A protein and the small-molecule ligand that binds it are described below.
Small molecule (SMILES): O=C1N=c2ccccc2=C1c1[nH]c2ccccc2c1NOCC[C@H](O)CO

Sequence of chain 2.A:
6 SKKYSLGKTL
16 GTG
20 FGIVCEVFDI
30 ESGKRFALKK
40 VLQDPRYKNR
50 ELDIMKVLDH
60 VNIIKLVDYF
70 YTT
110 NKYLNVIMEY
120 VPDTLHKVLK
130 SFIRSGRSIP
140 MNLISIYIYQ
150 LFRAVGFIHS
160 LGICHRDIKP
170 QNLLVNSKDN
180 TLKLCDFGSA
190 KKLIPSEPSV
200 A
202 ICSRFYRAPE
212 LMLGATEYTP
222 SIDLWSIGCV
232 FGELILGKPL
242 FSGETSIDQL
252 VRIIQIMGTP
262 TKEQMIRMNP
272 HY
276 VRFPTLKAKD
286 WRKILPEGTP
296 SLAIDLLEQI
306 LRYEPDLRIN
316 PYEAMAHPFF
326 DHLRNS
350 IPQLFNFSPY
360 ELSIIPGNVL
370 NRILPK

Binding-site contacts:
Ligand atom NAQ contacts residue TYR119 of chain 2.A at 3.9 Å.
Ligand atom NAP contacts residue ALA36 of chain 2.A at 3.6 Å.
Ligand atom CAL contacts residue GLN170 of chain 2.A at 3.2 Å.
Ligand atom NAQ contacts residue LEU173 of chain 2.A at 3.8 Å.
Ligand atom CAF contacts residue THR123 of chain 2.A at 3.8 Å.
Ligand atom CAI contacts residue PRO121 of chain 2.A at 3.7 Å (hydrophobic).
Ligand atom OAC contacts residue GLN170 of chain 2.A at 4.0 Å.
Ligand atom CAK contacts residue VAL23 of chain 2.A at 3.9 Å (hydrophobic).
Ligand atom CAH contacts residue MET117 of chain 2.A at 3.6 Å (hydrophobic).
Ligand atom NAP contacts residue GLU118 of chain 2.A at 3.1 Å (salt-bridge).
Ligand atom CAY contacts residue LEU15 of chain 2.A at 3.8 Å (hydrophobic).
Ligand atom NAQ contacts residue VAL120 of chain 2.A at 3.1 Å (h-bond).
Ligand atom CAT contacts residue LEU15 of chain 2.A at 3.8 Å (hydrophobic).
Ligand atom CAU contacts residue LEU15 of chain 2.A at 3.6 Å (hydrophobic).
Ligand atom CAE contacts residue MET117 of chain 2.A at 3.5 Å (hydrophobic).
Ligand atom CAI contacts residue ASP122 of chain 2.A at 3.8 Å.
Ligand atom CAS contacts residue GLU118 of chain 2.A at 3.8 Å.
Ligand atom CAI contacts residue VAL120 of chain 2.A at 3.2 Å (hydrophobic).
Ligand atom CAT contacts residue LEU173 of chain 2.A at 3.8 Å (hydrophobic).
Ligand atom CAX contacts residue VAL120 of chain 2.A at 3.4 Å (hydrophobic).
Ligand atom OAA contacts residue LEU173 of chain 2.A at 3.2 Å.
Ligand atom OAA contacts residue TYR119 of chain 2.A at 3.4 Å.
Ligand atom CAS contacts residue LEU173 of chain 2.A at 3.2 Å (hydrophobic).
Ligand atom OAC contacts residue ASN171 of chain 2.A at 3.8 Å.
Ligand atom CAM contacts residue LEU15 of chain 2.A at 3.4 Å (hydrophobic).
Ligand atom CAG contacts residue VAL23 of chain 2.A at 3.9 Å (hydrophobic).
Ligand atom OAA contacts residue VAL120 of chain 2.A at 3.0 Å (h-bond).
Ligand atom NAP contacts residue ILE63 of chain 2.A at 3.9 Å.
Ligand atom CAJ contacts residue THR123 of chain 2.A at 3.8 Å.
Ligand atom NAQ contacts residue LEU15 of chain 2.A at 4.0 Å.
Ligand atom CAH contacts residue CYS184 of chain 2.A at 4.0 Å (hydrophobic).
Ligand atom OAR contacts residue LEU15 of chain 2.A at 3.5 Å (h-bond).
Ligand atom CAK contacts residue CYS184 of chain 2.A at 3.9 Å (hydrophobic).
Ligand atom CAS contacts residue ALA36 of chain 2.A at 3.8 Å (hydrophobic).
Ligand atom CAD contacts residue PRO121 of chain 2.A at 3.7 Å (hydrophobic).
Ligand atom OAA contacts residue GLU118 of chain 2.A at 3.7 Å.
Ligand atom NAP contacts residue LEU173 of chain 2.A at 3.7 Å.
Ligand atom CAW contacts residue ALA36 of chain 2.A at 3.8 Å (hydrophobic).
Ligand atom CAV contacts residue LEU173 of chain 2.A at 3.5 Å (hydrophobic).
Ligand atom CAX contacts residue LEU15 of chain 2.A at 4.0 Å (hydrophobic).